Binding-site contacts:
Ligand atom C contacts residue GLN95 of chain 42.C at 3.1 Å.
Ligand atom O contacts residue ASP235 of chain 42.C at 4.5 Å.
Ligand atom OXT contacts residue PHE264 of chain 42.A at 4.2 Å.
Ligand atom C contacts residue ASP235 of chain 42.C at 4.0 Å.
Ligand atom OXT contacts residue CYS1 of chain 42.E at 2.7 Å (h-bond).
Ligand atom O contacts residue SER96 of chain 42.C at 3.6 Å.
Ligand atom O contacts residue CYS1 of chain 42.E at 3.7 Å.
Ligand atom OXT contacts residue ASP235 of chain 42.C at 2.9 Å (salt-bridge).
Ligand atom N contacts residue MET247 of chain 42.A at 3.8 Å.
Ligand atom N contacts residue CYS1 of chain 42.E at 1.3 Å.
Ligand atom O contacts residue MET247 of chain 42.A at 3.4 Å (h-bond).
Ligand atom CA contacts residue MET247 of chain 42.A at 4.1 Å (hydrophobic).
Ligand atom N contacts residue PHE264 of chain 42.A at 3.5 Å (h-bond).
Ligand atom O contacts residue GLN95 of chain 42.C at 3.3 Å (h-bond).
Ligand atom C contacts residue CYS1 of chain 42.E at 2.8 Å (hydrophobic).
Ligand atom CA contacts residue PHE264 of chain 42.A at 3.1 Å (hydrophobic).
Ligand atom C contacts residue MET247 of chain 42.A at 3.9 Å (hydrophobic).
Ligand atom CA contacts residue GLN95 of chain 42.C at 4.2 Å.
Ligand atom OXT contacts residue GLN95 of chain 42.C at 2.7 Å (h-bond).
Ligand atom CA contacts residue CYS1 of chain 42.E at 2.4 Å (hydrophobic).
Ligand atom CA contacts residue CYS265 of chain 42.A at 4.4 Å (hydrophobic).
Ligand atom O contacts residue PHE264 of chain 42.A at 3.9 Å.
Ligand atom C contacts residue PHE264 of chain 42.A at 3.8 Å (hydrophobic).

Sequence of chain 42.A:
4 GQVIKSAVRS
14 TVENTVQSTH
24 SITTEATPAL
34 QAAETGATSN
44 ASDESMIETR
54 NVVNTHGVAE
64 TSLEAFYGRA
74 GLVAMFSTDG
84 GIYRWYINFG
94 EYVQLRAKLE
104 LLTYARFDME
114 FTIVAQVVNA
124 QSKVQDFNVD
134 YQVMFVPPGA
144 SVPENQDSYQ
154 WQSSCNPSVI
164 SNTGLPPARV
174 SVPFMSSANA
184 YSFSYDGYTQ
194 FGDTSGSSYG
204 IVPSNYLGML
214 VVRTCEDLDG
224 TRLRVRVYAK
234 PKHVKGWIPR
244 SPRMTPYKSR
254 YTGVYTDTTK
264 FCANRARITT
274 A

A protein and the small-molecule ligand that binds it are described below.
Small molecule (SMILES): NCC(=O)O

Sequence of chain 42.C:
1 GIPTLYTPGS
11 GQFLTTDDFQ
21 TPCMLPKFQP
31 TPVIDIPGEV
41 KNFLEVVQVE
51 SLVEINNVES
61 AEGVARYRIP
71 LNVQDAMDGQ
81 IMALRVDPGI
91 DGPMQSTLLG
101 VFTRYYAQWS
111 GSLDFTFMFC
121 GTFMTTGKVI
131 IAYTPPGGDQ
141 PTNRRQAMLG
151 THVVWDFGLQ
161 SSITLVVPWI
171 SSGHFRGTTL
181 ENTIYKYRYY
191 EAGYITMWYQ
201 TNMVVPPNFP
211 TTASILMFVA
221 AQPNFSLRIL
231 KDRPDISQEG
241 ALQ